Binding-site contacts:
Ligand atom C31 contacts residue GLN193 of chain 1.B at 3.1 Å.
Ligand atom C6 contacts residue TYR195 of chain 1.B at 3.8 Å (hydrophobic).
Ligand atom O23 contacts residue TRP244 of chain 1.B at 3.7 Å.
Ligand atom O23 contacts residue PHE289 of chain 1.B at 3.8 Å.
Ligand atom C7 contacts residue LEU96 of chain 1.B at 3.2 Å (hydrophobic).
Ligand atom C28 contacts residue GLY192 of chain 1.B at 3.5 Å.
Ligand atom C27 contacts residue GLY192 of chain 1.B at 3.9 Å.
Ligand atom C1 contacts residue TYR195 of chain 1.B at 3.6 Å (hydrophobic).
Ligand atom C25 contacts residue HIS190 of chain 1.B at 3.9 Å.
Ligand atom C17 contacts residue LEU96 of chain 1.B at 3.8 Å (hydrophobic).
Ligand atom C18 contacts residue SER48 of chain 1.B at 3.9 Å.
Ligand atom C17 contacts residue SER48 of chain 1.B at 3.4 Å.
Ligand atom C31 contacts residue TYR108 of chain 1.A at 3.3 Å (hydrophobic).
Ligand atom C25 contacts residue TYR108 of chain 1.A at 3.6 Å (hydrophobic).
Ligand atom C29 contacts residue ARG144 of chain 1.B at 3.5 Å.
Ligand atom C7 contacts residue ARG144 of chain 1.B at 3.9 Å.
Ligand atom C27 contacts residue TRP244 of chain 1.B at 2.9 Å (hydrophobic).
Ligand atom C26 contacts residue TYR108 of chain 1.A at 3.9 Å (hydrophobic).
Ligand atom O20 contacts residue LEU96 of chain 1.B at 3.5 Å (h-bond).
Ligand atom O20 contacts residue SER100 of chain 1.B at 3.7 Å.
Ligand atom C29 contacts residue CYS196 of chain 1.B at 3.9 Å (hydrophobic).
Ligand atom O11 contacts residue ARG144 of chain 1.B at 3.3 Å (salt-bridge).
Ligand atom C29 contacts residue GLY192 of chain 1.B at 3.0 Å.
Ligand atom C29 contacts residue GLN193 of chain 1.B at 3.7 Å.
Ligand atom O34 contacts residue TYR108 of chain 1.A at 3.7 Å.
Ligand atom C26 contacts residue HIS190 of chain 1.B at 3.9 Å.
Ligand atom C30 contacts residue GLN193 of chain 1.B at 2.9 Å.
Ligand atom C9 contacts residue ARG144 of chain 1.B at 3.7 Å.
Ligand atom C28 contacts residue TRP244 of chain 1.B at 3.4 Å (hydrophobic).
Ligand atom C30 contacts residue ARG144 of chain 1.B at 3.4 Å.
Ligand atom C6 contacts residue PHE147 of chain 1.B at 3.7 Å (hydrophobic).
Ligand atom C5 contacts residue LEU99 of chain 1.B at 3.8 Å (hydrophobic).
Ligand atom C21 contacts residue TRP244 of chain 1.B at 3.7 Å (hydrophobic).
Ligand atom C31 contacts residue ARG144 of chain 1.B at 3.9 Å.
Ligand atom C30 contacts residue GLY192 of chain 1.B at 3.5 Å.
Ligand atom O20 contacts residue SER48 of chain 1.B at 2.6 Å (h-bond).
Ligand atom C5 contacts residue PHE147 of chain 1.B at 3.5 Å (hydrophobic).
Ligand atom N22 contacts residue TRP244 of chain 1.B at 3.9 Å.
Ligand atom O45 contacts residue TYR241 of chain 1.B at 3.5 Å (h-bond).
Ligand atom O8 contacts residue ARG144 of chain 1.B at 3.0 Å.

Sequence of chain 1.A:
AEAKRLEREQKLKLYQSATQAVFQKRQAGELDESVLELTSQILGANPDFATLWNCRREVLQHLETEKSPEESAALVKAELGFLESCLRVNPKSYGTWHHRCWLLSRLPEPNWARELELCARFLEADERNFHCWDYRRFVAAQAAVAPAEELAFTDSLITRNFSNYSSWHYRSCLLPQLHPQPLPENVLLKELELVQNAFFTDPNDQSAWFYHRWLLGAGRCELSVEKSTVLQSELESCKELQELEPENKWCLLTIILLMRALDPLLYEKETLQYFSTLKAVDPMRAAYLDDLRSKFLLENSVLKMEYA

The small molecule below binds the protein below.
Small molecule (SMILES): O=C(N[C@H](Cc1ccc(O)cc1)C(=O)N[C@@H](Cc1ccccc1)C(=O)N[C@@H](Cc1ccc(O)cc1)C(=O)O)OCc1ccccc1

Sequence of chain 1.B:
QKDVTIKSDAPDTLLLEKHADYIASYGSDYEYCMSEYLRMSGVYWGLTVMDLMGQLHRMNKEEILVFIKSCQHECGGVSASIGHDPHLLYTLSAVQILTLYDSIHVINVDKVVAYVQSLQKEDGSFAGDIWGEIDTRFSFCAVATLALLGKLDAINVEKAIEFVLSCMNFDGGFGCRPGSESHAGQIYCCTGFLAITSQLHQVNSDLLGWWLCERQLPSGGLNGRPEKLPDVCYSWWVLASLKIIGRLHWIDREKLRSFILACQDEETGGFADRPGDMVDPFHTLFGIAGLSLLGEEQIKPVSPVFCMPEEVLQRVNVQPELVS